Binding-site contacts:
Ligand atom C4 contacts residue GLN99 of chain 1.A at 3.9 Å.
Ligand atom C12 contacts residue PHE166 of chain 1.A at 4.0 Å (hydrophobic).
Ligand atom C11 contacts residue ASP165 of chain 1.A at 3.4 Å.
Ligand atom C11 contacts residue GLU66 of chain 1.A at 3.7 Å.
Ligand atom C12 contacts residue GLU66 of chain 1.A at 3.5 Å.
Ligand atom C15 contacts residue ASP165 of chain 1.A at 3.6 Å.
Ligand atom C8 contacts residue LEU164 of chain 1.A at 4.0 Å (hydrophobic).
Ligand atom N1 contacts residue GLN99 of chain 1.A at 2.9 Å (h-bond).
Ligand atom C3 contacts residue GLN99 of chain 1.A at 3.5 Å.
Ligand atom C4 contacts residue LEU164 of chain 1.A at 4.0 Å (hydrophobic).
Ligand atom C14 contacts residue PHE166 of chain 1.A at 3.5 Å (hydrophobic).
Ligand atom N3 contacts residue MET96 of chain 1.A at 4.0 Å.
Ligand atom C10 contacts residue LYS52 of chain 1.A at 3.8 Å.
Ligand atom N1 contacts residue ALA50 of chain 1.A at 4.0 Å.
Ligand atom C13 contacts residue GLU66 of chain 1.A at 3.6 Å.
Ligand atom O1 contacts residue PHE166 of chain 1.A at 2.9 Å (h-bond).
Ligand atom N2 contacts residue CYS80 of chain 1.A at 3.7 Å.
Ligand atom N4 contacts residue ILE37 of chain 1.A at 3.6 Å.
Ligand atom C10 contacts residue ASP165 of chain 1.A at 3.3 Å.
Ligand atom C14 contacts residue ASP165 of chain 1.A at 4.0 Å.
Ligand atom C4 contacts residue ALA50 of chain 1.A at 3.6 Å (hydrophobic).
Ligand atom C9 contacts residue ASP165 of chain 1.A at 3.7 Å.
Ligand atom C3 contacts residue LEU98 of chain 1.A at 3.9 Å (hydrophobic).
Ligand atom N3 contacts residue LEU164 of chain 1.A at 3.8 Å.
Ligand atom N2 contacts residue MET96 of chain 1.A at 3.6 Å.
Ligand atom N2 contacts residue GLN97 of chain 1.A at 3.0 Å (h-bond).
Ligand atom C17 contacts residue ILE37 of chain 1.A at 3.6 Å (hydrophobic).
Ligand atom O1 contacts residue GLU66 of chain 1.A at 2.6 Å (salt-bridge).
Ligand atom C16 contacts residue ILE37 of chain 1.A at 3.6 Å (hydrophobic).
Ligand atom O1 contacts residue ASP165 of chain 1.A at 3.8 Å.
Ligand atom N1 contacts residue LEU98 of chain 1.A at 3.8 Å.
Ligand atom C15 contacts residue LYS52 of chain 1.A at 3.5 Å.
Ligand atom C10 contacts residue MET96 of chain 1.A at 3.9 Å (hydrophobic).
Ligand atom C19 contacts residue ILE29 of chain 1.A at 4.0 Å (hydrophobic).
Ligand atom N2 contacts residue ALA50 of chain 1.A at 3.5 Å.
Ligand atom C13 contacts residue MET96 of chain 1.A at 4.0 Å (hydrophobic).
Ligand atom C20 contacts residue ILE29 of chain 1.A at 3.8 Å (hydrophobic).
Ligand atom C8 contacts residue MET96 of chain 1.A at 3.7 Å (hydrophobic).
Ligand atom C9 contacts residue LYS52 of chain 1.A at 4.0 Å.
Ligand atom C4 contacts residue GLN97 of chain 1.A at 4.0 Å.

A small-molecule ligand and the protein it binds are described below.
Small molecule (SMILES): CC(C)(O)C#Cc1ccc2[nH]c3c(c2c1)-c1nc(N)ncc1CCC3

Sequence of chain 1.A:
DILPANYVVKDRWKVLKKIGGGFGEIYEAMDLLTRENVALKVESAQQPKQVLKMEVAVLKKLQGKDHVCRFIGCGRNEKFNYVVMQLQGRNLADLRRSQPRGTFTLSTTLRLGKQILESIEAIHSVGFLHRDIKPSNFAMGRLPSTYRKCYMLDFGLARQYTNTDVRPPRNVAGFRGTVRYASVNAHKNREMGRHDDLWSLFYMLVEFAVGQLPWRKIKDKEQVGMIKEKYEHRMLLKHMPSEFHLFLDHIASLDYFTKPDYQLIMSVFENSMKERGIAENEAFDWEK